This protein binds this small molecule.
Small molecule (SMILES): CC(=O)N[C@H]1[C@H](O[C@H]2[C@H](O)[C@@H](NC(C)=O)CO[C@@H]2CO)O[C@H](CO)[C@@H](O[C@@H]2O[C@H](CO)[C@@H](O)[C@H](O)[C@@H]2O)[C@@H]1O

Sequence of chain 1.B:
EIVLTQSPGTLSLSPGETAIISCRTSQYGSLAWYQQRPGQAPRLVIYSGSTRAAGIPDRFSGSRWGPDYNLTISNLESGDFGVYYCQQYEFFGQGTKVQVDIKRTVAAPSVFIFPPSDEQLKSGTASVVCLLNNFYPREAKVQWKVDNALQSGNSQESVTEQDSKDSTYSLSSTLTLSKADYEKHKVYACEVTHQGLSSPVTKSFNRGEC

Binding-site contacts:
Ligand atom C1 contacts residue ASN70 of chain 1.B at 1.4 Å.
Ligand atom O7 contacts residue SER63 of chain 1.B at 3.4 Å (h-bond).
Ligand atom C7 contacts residue SER63 of chain 1.B at 3.8 Å.
Ligand atom O7 contacts residue ASN70 of chain 1.B at 4.3 Å.
Ligand atom C3 contacts residue ASN70 of chain 1.B at 3.7 Å.
Ligand atom O5 contacts residue ILE20 of chain 1.B at 3.8 Å.
Ligand atom N2 contacts residue SER63 of chain 1.B at 3.5 Å (h-bond).
Ligand atom O5 contacts residue ASN70 of chain 1.B at 2.4 Å (h-bond).
Ligand atom C7 contacts residue TRP65 of chain 1.B at 4.5 Å (hydrophobic).
Ligand atom N2 contacts residue ASN70 of chain 1.B at 2.7 Å (h-bond).
Ligand atom C5 contacts residue ASN70 of chain 1.B at 3.7 Å.
Ligand atom O7 contacts residue ASP68 of chain 1.B at 4.4 Å.
Ligand atom C6 contacts residue ILE20 of chain 1.B at 4.5 Å (hydrophobic).
Ligand atom C1 contacts residue ILE20 of chain 1.B at 4.4 Å (hydrophobic).
Ligand atom C2 contacts residue ASN70 of chain 1.B at 2.4 Å.
Ligand atom O6 contacts residue ILE20 of chain 1.B at 4.3 Å.
Ligand atom O7 contacts residue ARG64 of chain 1.B at 4.2 Å.
Ligand atom C8 contacts residue ASN70 of chain 1.B at 3.7 Å.
Ligand atom O7 contacts residue TRP65 of chain 1.B at 3.5 Å.
Ligand atom C7 contacts residue ASN70 of chain 1.B at 3.5 Å.
Ligand atom C4 contacts residue ASN70 of chain 1.B at 4.2 Å.